Binding-site contacts:
Ligand atom C5 contacts residue LYS157 of chain 4.C at 3.9 Å.
Ligand atom C3 contacts residue ASN153 of chain 4.C at 3.8 Å.
Ligand atom C8 contacts residue ASN153 of chain 4.C at 4.0 Å.
Ligand atom C6 contacts residue LYS157 of chain 4.C at 3.6 Å.
Ligand atom C5 contacts residue HIS158 of chain 4.C at 4.0 Å.
Ligand atom C8 contacts residue HIS149 of chain 4.C at 3.7 Å.
Ligand atom O7 contacts residue TRP101 of chain 4.A at 3.8 Å.
Ligand atom C1 contacts residue THR155 of chain 4.C at 3.8 Å.
Ligand atom C5 contacts residue HIS149 of chain 4.C at 4.2 Å.
Ligand atom C7 contacts residue HIS149 of chain 4.C at 4.3 Å.
Ligand atom C1 contacts residue ASN153 of chain 4.C at 1.4 Å.
Ligand atom C6 contacts residue HIS158 of chain 4.C at 3.7 Å.
Ligand atom C3 contacts residue HIS149 of chain 4.C at 4.3 Å.
Ligand atom C5 contacts residue ASN153 of chain 4.C at 3.7 Å.
Ligand atom C7 contacts residue GLY102 of chain 4.A at 4.1 Å.
Ligand atom N2 contacts residue HIS149 of chain 4.C at 4.2 Å.
Ligand atom O5 contacts residue HIS158 of chain 4.C at 3.1 Å.
Ligand atom O3 contacts residue HIS149 of chain 4.C at 4.0 Å.
Ligand atom O6 contacts residue LYS157 of chain 4.C at 3.2 Å (salt-bridge).
Ligand atom O7 contacts residue GLY102 of chain 4.A at 3.0 Å (h-bond).
Ligand atom C7 contacts residue ASN153 of chain 4.C at 3.6 Å.
Ligand atom N2 contacts residue ASN153 of chain 4.C at 2.9 Å (h-bond).
Ligand atom C1 contacts residue HIS158 of chain 4.C at 4.1 Å.
Ligand atom O4 contacts residue LYS157 of chain 4.C at 4.5 Å.
Ligand atom C4 contacts residue ASN153 of chain 4.C at 4.2 Å.
Ligand atom O5 contacts residue ASN153 of chain 4.C at 2.4 Å (h-bond).
Ligand atom O7 contacts residue ASN153 of chain 4.C at 4.5 Å.
Ligand atom C2 contacts residue HIS149 of chain 4.C at 3.6 Å.
Ligand atom O5 contacts residue HIS149 of chain 4.C at 3.5 Å.
Ligand atom C2 contacts residue ASN153 of chain 4.C at 2.5 Å.
Ligand atom C1 contacts residue HIS149 of chain 4.C at 3.4 Å.
Ligand atom C8 contacts residue TRP101 of chain 4.A at 4.4 Å (hydrophobic).
Ligand atom O5 contacts residue THR155 of chain 4.C at 4.5 Å.
Ligand atom C4 contacts residue HIS149 of chain 4.C at 4.0 Å.

Sequence of chain 4.A:
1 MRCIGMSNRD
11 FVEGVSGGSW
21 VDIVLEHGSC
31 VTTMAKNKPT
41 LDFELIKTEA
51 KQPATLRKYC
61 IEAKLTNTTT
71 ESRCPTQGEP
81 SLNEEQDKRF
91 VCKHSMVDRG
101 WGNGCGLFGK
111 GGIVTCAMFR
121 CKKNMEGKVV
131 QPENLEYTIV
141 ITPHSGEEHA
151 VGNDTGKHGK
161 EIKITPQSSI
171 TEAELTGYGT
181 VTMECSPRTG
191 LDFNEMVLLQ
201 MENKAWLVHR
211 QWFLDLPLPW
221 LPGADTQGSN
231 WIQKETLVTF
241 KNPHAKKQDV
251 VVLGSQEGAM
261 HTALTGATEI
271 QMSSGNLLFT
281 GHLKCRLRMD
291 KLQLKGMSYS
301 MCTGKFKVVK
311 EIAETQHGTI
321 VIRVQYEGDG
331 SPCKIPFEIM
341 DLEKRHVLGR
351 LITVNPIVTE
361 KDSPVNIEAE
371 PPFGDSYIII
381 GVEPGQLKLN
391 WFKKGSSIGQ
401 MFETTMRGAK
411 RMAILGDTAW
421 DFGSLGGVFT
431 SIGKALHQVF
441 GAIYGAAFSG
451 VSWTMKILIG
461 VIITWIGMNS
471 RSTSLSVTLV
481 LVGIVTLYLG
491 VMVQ

Sequence of chain 4.C:
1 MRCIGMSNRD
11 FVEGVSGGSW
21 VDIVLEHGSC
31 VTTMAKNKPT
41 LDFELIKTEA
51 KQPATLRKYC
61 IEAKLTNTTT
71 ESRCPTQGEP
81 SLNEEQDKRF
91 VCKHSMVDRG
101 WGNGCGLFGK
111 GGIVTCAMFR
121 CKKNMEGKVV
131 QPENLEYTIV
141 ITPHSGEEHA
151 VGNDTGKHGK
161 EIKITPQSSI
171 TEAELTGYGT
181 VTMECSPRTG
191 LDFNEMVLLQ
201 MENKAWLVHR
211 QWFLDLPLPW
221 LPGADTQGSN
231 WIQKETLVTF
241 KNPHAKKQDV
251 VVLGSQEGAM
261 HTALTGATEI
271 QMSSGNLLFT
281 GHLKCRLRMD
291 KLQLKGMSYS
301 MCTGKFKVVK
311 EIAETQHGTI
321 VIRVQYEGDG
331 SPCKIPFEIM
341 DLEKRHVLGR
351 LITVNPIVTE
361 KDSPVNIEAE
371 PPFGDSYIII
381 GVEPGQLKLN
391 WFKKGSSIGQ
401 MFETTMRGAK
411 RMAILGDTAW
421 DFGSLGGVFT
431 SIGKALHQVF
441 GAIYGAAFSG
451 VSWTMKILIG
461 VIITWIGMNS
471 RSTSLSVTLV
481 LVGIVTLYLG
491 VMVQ

The protein below binds the small molecule below.
Small molecule (SMILES): CC(=O)N[C@@H]1[C@@H](O)[C@H](O)[C@@H](CO)O[C@H]1O